Binding-site contacts:
Ligand atom O7 contacts residue ASN12 of chain 54.I at 3.7 Å.
Ligand atom C5 contacts residue ASN12 of chain 54.I at 4.0 Å.
Ligand atom N2 contacts residue ASN12 of chain 54.I at 3.8 Å.
Ligand atom C2 contacts residue ASN12 of chain 54.I at 3.2 Å.
Ligand atom C1 contacts residue ASN12 of chain 54.I at 2.1 Å.
Ligand atom C7 contacts residue ASN12 of chain 54.I at 3.9 Å.
Ligand atom O5 contacts residue ASN12 of chain 54.I at 2.6 Å (h-bond).

This protein binds this small molecule.
Small molecule (SMILES): CC(=O)N[C@H]1[C@H](O[C@H]2[C@H](O)[C@@H](NC(C)=O)CO[C@@H]2CO)O[C@H](CO)[C@@H](O)[C@@H]1O

Sequence of chain 54.I:
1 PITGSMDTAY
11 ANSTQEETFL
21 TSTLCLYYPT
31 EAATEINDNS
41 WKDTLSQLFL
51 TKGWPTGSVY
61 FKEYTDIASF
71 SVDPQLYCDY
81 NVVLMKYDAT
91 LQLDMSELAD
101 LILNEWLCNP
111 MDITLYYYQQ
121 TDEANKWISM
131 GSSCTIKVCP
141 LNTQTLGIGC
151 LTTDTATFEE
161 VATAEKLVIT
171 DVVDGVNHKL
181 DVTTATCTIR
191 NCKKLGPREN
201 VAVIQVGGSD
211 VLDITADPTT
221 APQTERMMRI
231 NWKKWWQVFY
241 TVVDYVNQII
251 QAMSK